Binding-site contacts:
Ligand atom O2 contacts residue HIS15 of chain 1.A at 4.5 Å.
Ligand atom PT1 contacts residue ASP87 of chain 1.A at 4.4 Å.
Ligand atom O1 contacts residue SER86 of chain 1.A at 4.4 Å.
Ligand atom O1 contacts residue ILE88 of chain 1.A at 3.6 Å.
Ligand atom O1 contacts residue ALA11 of chain 1.A at 4.1 Å.
Ligand atom N2 contacts residue HIS15 of chain 1.A at 2.6 Å (h-bond).
Ligand atom O1 contacts residue ASP87 of chain 1.A at 4.1 Å.
Ligand atom PT1 contacts residue ARG14 of chain 1.A at 4.0 Å.
Ligand atom PT1 contacts residue HIS15 of chain 1.A at 2.4 Å.
Ligand atom O1 contacts residue HIS15 of chain 1.A at 3.6 Å.
Ligand atom N2 contacts residue ARG14 of chain 1.A at 2.1 Å (salt-bridge).

Sequence of chain 1.A:
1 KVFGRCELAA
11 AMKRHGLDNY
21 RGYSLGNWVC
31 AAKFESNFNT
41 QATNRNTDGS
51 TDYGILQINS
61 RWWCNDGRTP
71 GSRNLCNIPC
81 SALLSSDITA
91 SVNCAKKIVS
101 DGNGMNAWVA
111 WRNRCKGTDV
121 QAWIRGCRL

A small-molecule ligand and the protein it binds are described below.
Small molecule (SMILES): [NH3+][Pt]1([NH3+])OC(=O)C2(CCC2)C(=O)O1